A small-molecule ligand and the protein it binds are described below.
Small molecule (SMILES): CCC(=O)Nc1cc(Nc2nccc(-c3cn(C)c4ccccc34)n2)c(OC)cc1N(C)CCN(C)C

Sequence of chain 1.A:
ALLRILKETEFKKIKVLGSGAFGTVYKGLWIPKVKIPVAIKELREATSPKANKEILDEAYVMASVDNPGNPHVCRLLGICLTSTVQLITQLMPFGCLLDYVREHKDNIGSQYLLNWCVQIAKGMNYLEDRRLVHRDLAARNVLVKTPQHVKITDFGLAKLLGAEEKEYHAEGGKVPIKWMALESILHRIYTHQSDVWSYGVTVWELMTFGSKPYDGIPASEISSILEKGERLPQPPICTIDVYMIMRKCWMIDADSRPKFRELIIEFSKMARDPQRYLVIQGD

Binding-site contacts:
Ligand atom C01 contacts residue ASP164 of chain 1.A at 3.7 Å.
Ligand atom N29 contacts residue CYS106 of chain 1.A at 3.7 Å.
Ligand atom N25 contacts residue ASP109 of chain 1.A at 3.5 Å (salt-bridge).
Ligand atom C07 contacts residue GLY25 of chain 1.A at 3.6 Å.
Ligand atom C30 contacts residue CYS106 of chain 1.A at 3.4 Å (hydrophobic).
Ligand atom O17 contacts residue MET102 of chain 1.A at 3.3 Å (h-bond).
Ligand atom N35 contacts residue LEU153 of chain 1.A at 3.8 Å.
Ligand atom O17 contacts residue LEU101 of chain 1.A at 3.5 Å.
Ligand atom C16 contacts residue GLY105 of chain 1.A at 3.6 Å.
Ligand atom C34 contacts residue GLY105 of chain 1.A at 3.3 Å.
Ligand atom C24 contacts residue ASP109 of chain 1.A at 3.4 Å.
Ligand atom C16 contacts residue LEU24 of chain 1.A at 3.5 Å (hydrophobic).
Ligand atom N14 contacts residue LEU153 of chain 1.A at 3.7 Å.
Ligand atom C18 contacts residue PRO103 of chain 1.A at 3.4 Å (hydrophobic).
Ligand atom C34 contacts residue CYS106 of chain 1.A at 3.7 Å (hydrophobic).
Ligand atom N35 contacts residue MET102 of chain 1.A at 3.2 Å (h-bond).
Ligand atom N14 contacts residue MET102 of chain 1.A at 3.0 Å (h-bond).
Ligand atom C27 contacts residue GLY25 of chain 1.A at 3.8 Å.
Ligand atom C31 contacts residue CYS106 of chain 1.A at 2.8 Å (hydrophobic).
Ligand atom C05 contacts residue VAL32 of chain 1.A at 3.5 Å (hydrophobic).
Ligand atom O33 contacts residue CYS106 of chain 1.A at 3.3 Å.
Ligand atom C15 contacts residue GLY105 of chain 1.A at 3.4 Å.
Ligand atom C04 contacts residue VAL32 of chain 1.A at 3.7 Å (hydrophobic).
Ligand atom C18 contacts residue GLY105 of chain 1.A at 3.8 Å.
Ligand atom C32 contacts residue CYS106 of chain 1.A at 1.6 Å (hydrophobic).
Ligand atom C28 contacts residue GLY105 of chain 1.A at 3.6 Å.
Ligand atom C26 contacts residue ASP109 of chain 1.A at 3.1 Å.
Ligand atom O17 contacts residue LEU24 of chain 1.A at 3.5 Å.
Ligand atom C32 contacts residue ASP109 of chain 1.A at 3.7 Å.
Ligand atom N12 contacts residue LEU153 of chain 1.A at 3.6 Å.
Ligand atom C03 contacts residue VAL32 of chain 1.A at 3.6 Å (hydrophobic).
Ligand atom C13 contacts residue LEU153 of chain 1.A at 3.5 Å (hydrophobic).
Ligand atom C32 contacts residue ARG150 of chain 1.A at 3.5 Å.
Ligand atom C15 contacts residue LEU24 of chain 1.A at 3.7 Å (hydrophobic).
Ligand atom C18 contacts residue MET102 of chain 1.A at 3.1 Å (hydrophobic).
Ligand atom C24 contacts residue LEU24 of chain 1.A at 3.6 Å (hydrophobic).
Ligand atom C23 contacts residue ASP109 of chain 1.A at 3.0 Å.
Ligand atom C19 contacts residue LEU24 of chain 1.A at 3.5 Å (hydrophobic).
Ligand atom C27 contacts residue LEU24 of chain 1.A at 3.1 Å (hydrophobic).
Ligand atom C08 contacts residue VAL32 of chain 1.A at 3.6 Å (hydrophobic).